Binding-site contacts:
Ligand atom NBC contacts residue ALA69 of chain 2.B at 2.8 Å (h-bond).
Ligand atom OAE contacts residue GLY118 of chain 2.B at 2.7 Å (h-bond).
Ligand atom N1 contacts residue ALA34 of chain 2.B at 3.6 Å.
Ligand atom OAM contacts residue LYS258 of chain 3.B at 2.7 Å (salt-bridge).
Ligand atom N7 contacts residue PHE255 of chain 3.B at 3.5 Å.
Ligand atom N6 contacts residue LEU71 of chain 2.B at 3.1 Å (h-bond).
Ligand atom OAG contacts residue ARG262 of chain 3.B at 3.5 Å.
Ligand atom N1 contacts residue ASP72 of chain 2.B at 3.3 Å.
Ligand atom CAC contacts residue VAL263 of chain 3.B at 3.1 Å (hydrophobic).
Ligand atom OAP contacts residue ARG264 of chain 3.B at 3.0 Å (salt-bridge).
Ligand atom CBT contacts residue ARG262 of chain 3.B at 3.6 Å.
Ligand atom CBM contacts residue LEU71 of chain 2.B at 3.3 Å (hydrophobic).
Ligand atom OAJ contacts residue ARG32 of chain 2.B at 3.0 Å (salt-bridge).
Ligand atom CAW contacts residue ALA69 of chain 2.B at 3.4 Å (hydrophobic).
Ligand atom OAF contacts residue ARG144 of chain 2.B at 2.9 Å (salt-bridge).
Ligand atom C4' contacts residue ASP30 of chain 2.B at 3.2 Å.
Ligand atom N1 contacts residue LEU73 of chain 2.B at 2.8 Å (h-bond).
Ligand atom C2 contacts residue LEU73 of chain 2.B at 3.4 Å (hydrophobic).
Ligand atom CBN contacts residue ALA69 of chain 2.B at 3.6 Å (hydrophobic).
Ligand atom PCB contacts residue ARG32 of chain 2.B at 3.6 Å.
Ligand atom OBJ contacts residue ARG32 of chain 2.B at 3.2 Å (salt-bridge).
Ligand atom OAF contacts residue PRO140 of chain 2.B at 3.6 Å.
Ligand atom O4' contacts residue ARG32 of chain 2.B at 3.6 Å.
Ligand atom OAE contacts residue LEU71 of chain 2.B at 2.9 Å (h-bond).
Ligand atom C5 contacts residue PHE255 of chain 3.B at 3.5 Å (hydrophobic).
Ligand atom CAC contacts residue TYR136 of chain 2.B at 3.3 Å (hydrophobic).
Ligand atom N9 contacts residue LYS31 of chain 2.B at 3.5 Å (salt-bridge).
Ligand atom OAG contacts residue VAL263 of chain 3.B at 3.0 Å (h-bond).
Ligand atom CAU contacts residue PHE255 of chain 3.B at 3.4 Å (hydrophobic).
Ligand atom OAH contacts residue LYS31 of chain 2.B at 2.7 Å (salt-bridge).
Ligand atom OAI contacts residue ARG262 of chain 3.B at 2.9 Å (salt-bridge).
Ligand atom N6 contacts residue ALA69 of chain 2.B at 3.3 Å (h-bond).
Ligand atom OAJ contacts residue HIS66 of chain 2.B at 3.6 Å.
Ligand atom N7 contacts residue ALA69 of chain 2.B at 3.2 Å.
Ligand atom C2 contacts residue ASP72 of chain 2.B at 3.2 Å.
Ligand atom O4' contacts residue ASP30 of chain 2.B at 3.5 Å (salt-bridge).
Ligand atom O4' contacts residue LYS31 of chain 2.B at 3.4 Å.
Ligand atom NBD contacts residue PHE255 of chain 3.B at 3.5 Å.
Ligand atom C6 contacts residue LEU71 of chain 2.B at 3.6 Å (hydrophobic).
Ligand atom N1 contacts residue LEU71 of chain 2.B at 3.4 Å (h-bond).

Sequence of chain 2.B:
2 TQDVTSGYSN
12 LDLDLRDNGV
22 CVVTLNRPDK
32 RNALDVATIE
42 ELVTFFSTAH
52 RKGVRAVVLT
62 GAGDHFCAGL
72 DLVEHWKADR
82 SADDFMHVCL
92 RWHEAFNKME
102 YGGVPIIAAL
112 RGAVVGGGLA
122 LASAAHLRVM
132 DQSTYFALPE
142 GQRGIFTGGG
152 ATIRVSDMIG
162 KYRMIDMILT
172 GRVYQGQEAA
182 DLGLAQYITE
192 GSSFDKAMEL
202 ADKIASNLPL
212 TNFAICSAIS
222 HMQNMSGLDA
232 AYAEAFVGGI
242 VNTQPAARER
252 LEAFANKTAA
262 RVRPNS

A small-molecule ligand and the protein it binds are described below.
Small molecule (SMILES): CS/C=C/C(=O)SCCNC(=O)CCNC(=O)[C@H](O)C(C)(C)COP(=O)(O)OP(=O)(O)OC[C@H]1O[C@@H](n2cnc3c(N)ncnc32)[C@H](O)[C@@H]1OP(=O)(O)O

Sequence of chain 3.B:
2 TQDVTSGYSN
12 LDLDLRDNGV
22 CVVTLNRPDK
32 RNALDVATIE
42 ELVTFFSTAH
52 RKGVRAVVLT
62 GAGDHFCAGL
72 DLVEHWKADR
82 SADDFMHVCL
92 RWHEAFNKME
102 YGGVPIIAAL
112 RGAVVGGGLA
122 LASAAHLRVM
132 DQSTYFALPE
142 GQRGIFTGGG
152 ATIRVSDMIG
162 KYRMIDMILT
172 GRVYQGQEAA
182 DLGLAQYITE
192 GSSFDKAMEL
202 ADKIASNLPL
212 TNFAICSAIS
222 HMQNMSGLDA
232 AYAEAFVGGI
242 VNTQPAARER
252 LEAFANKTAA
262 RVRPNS